A small-molecule ligand and the protein it binds are described below.
Small molecule (SMILES): CO[C@@]1(C)[C@H](O)C(=O)C(C)=C2OC(=O)c3c(C)cc(O)c(C)c3O[C@@H]21

Sequence of chain 1.A:
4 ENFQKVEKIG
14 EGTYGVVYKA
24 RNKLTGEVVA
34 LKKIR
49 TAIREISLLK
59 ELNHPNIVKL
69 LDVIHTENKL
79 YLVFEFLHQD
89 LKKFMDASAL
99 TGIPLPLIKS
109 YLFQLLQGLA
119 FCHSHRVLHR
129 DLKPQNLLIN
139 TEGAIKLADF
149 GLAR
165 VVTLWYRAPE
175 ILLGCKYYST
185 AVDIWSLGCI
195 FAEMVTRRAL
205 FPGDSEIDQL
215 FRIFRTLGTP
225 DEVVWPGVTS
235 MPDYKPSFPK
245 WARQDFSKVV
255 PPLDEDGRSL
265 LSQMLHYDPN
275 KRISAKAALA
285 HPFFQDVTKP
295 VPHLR

Binding-site contacts:
Ligand atom O21 contacts residue GLU83 of chain 1.A at 2.6 Å (salt-bridge).
Ligand atom O21 contacts residue ALA33 of chain 1.A at 3.6 Å.
Ligand atom C20 contacts residue ALA33 of chain 1.A at 3.3 Å (hydrophobic).
Ligand atom C26 contacts residue ASP147 of chain 1.A at 4.1 Å.
Ligand atom O15 contacts residue GLN133 of chain 1.A at 3.7 Å.
Ligand atom O11 contacts residue VAL20 of chain 1.A at 3.9 Å.
Ligand atom C23 contacts residue ALA33 of chain 1.A at 4.0 Å (hydrophobic).
Ligand atom C19 contacts residue LEU85 of chain 1.A at 3.3 Å (hydrophobic).
Ligand atom C20 contacts residue GLU83 of chain 1.A at 3.7 Å.
Ligand atom O27 contacts residue LYS35 of chain 1.A at 4.2 Å.
Ligand atom C22 contacts residue ALA33 of chain 1.A at 3.6 Å (hydrophobic).
Ligand atom C2 contacts residue ASP88 of chain 1.A at 4.2 Å.
Ligand atom C17 contacts residue ILE12 of chain 1.A at 4.2 Å (hydrophobic).
Ligand atom O5 contacts residue LEU136 of chain 1.A at 4.2 Å.
Ligand atom C20 contacts residue LEU136 of chain 1.A at 3.4 Å (hydrophobic).
Ligand atom C22 contacts residue GLU83 of chain 1.A at 3.9 Å.
Ligand atom C2 contacts residue GLN133 of chain 1.A at 3.7 Å.
Ligand atom O27 contacts residue VAL20 of chain 1.A at 3.9 Å.
Ligand atom C7 contacts residue ILE12 of chain 1.A at 3.1 Å (hydrophobic).
Ligand atom C6 contacts residue ASP88 of chain 1.A at 3.6 Å.
Ligand atom O27 contacts residue ASP147 of chain 1.A at 3.7 Å.
Ligand atom C22 contacts residue VAL66 of chain 1.A at 4.0 Å (hydrophobic).
Ligand atom C18 contacts residue ALA33 of chain 1.A at 3.6 Å (hydrophobic).
Ligand atom C19 contacts residue ALA33 of chain 1.A at 4.2 Å (hydrophobic).
Ligand atom O21 contacts residue PHE84 of chain 1.A at 3.4 Å.
Ligand atom C22 contacts residue LEU136 of chain 1.A at 3.9 Å (hydrophobic).
Ligand atom C19 contacts residue PHE84 of chain 1.A at 4.1 Å (hydrophobic).
Ligand atom C19 contacts residue LEU136 of chain 1.A at 4.0 Å (hydrophobic).
Ligand atom C23 contacts residue PHE82 of chain 1.A at 4.2 Å (hydrophobic).
Ligand atom C22 contacts residue PHE82 of chain 1.A at 3.8 Å (hydrophobic).
Ligand atom C24 contacts residue PHE82 of chain 1.A at 3.4 Å (hydrophobic).
Ligand atom O21 contacts residue LEU85 of chain 1.A at 3.4 Å (h-bond).
Ligand atom C18 contacts residue LEU136 of chain 1.A at 3.7 Å (hydrophobic).
Ligand atom O1 contacts residue ASP88 of chain 1.A at 3.5 Å (salt-bridge).
Ligand atom C26 contacts residue VAL20 of chain 1.A at 4.0 Å (hydrophobic).
Ligand atom O21 contacts residue LEU136 of chain 1.A at 3.2 Å.
Ligand atom C17 contacts residue ALA33 of chain 1.A at 4.0 Å (hydrophobic).
Ligand atom C14 contacts residue GLN133 of chain 1.A at 3.9 Å.
Ligand atom O16 contacts residue ILE12 of chain 1.A at 3.6 Å.
Ligand atom C19 contacts residue ILE12 of chain 1.A at 4.0 Å (hydrophobic).